The protein below binds the small molecule below.
Small molecule (SMILES): O=C(O)CCCCC1CCCCC1

Binding-site contacts:
Ligand atom C18 contacts residue LEU76 of chain 1.A at 4.3 Å (hydrophobic).
Ligand atom C13 contacts residue TRP1 of chain 1.D at 3.6 Å (hydrophobic).
Ligand atom C14 contacts residue TRP1 of chain 1.D at 3.9 Å (hydrophobic).
Ligand atom C21 contacts residue PRO330 of chain 1.A at 3.8 Å (hydrophobic).
Ligand atom C16 contacts residue LEU438 of chain 1.A at 4.2 Å (hydrophobic).
Ligand atom C21 contacts residue LEU438 of chain 1.A at 3.5 Å (hydrophobic).
Ligand atom C18 contacts residue SER73 of chain 1.A at 4.1 Å.
Ligand atom C15 contacts residue ALA331 of chain 1.A at 4.2 Å (hydrophobic).
Ligand atom C17 contacts residue SER73 of chain 1.A at 4.2 Å.
Ligand atom C15 contacts residue VAL27 of chain 1.A at 4.0 Å (hydrophobic).
Ligand atom C13 contacts residue VAL27 of chain 1.A at 4.2 Å (hydrophobic).
Ligand atom C contacts residue TYR52 of chain 1.A at 3.2 Å (hydrophobic).
Ligand atom C12 contacts residue LEU30 of chain 1.A at 4.2 Å (hydrophobic).
Ligand atom C13 contacts residue LEU30 of chain 1.A at 4.3 Å (hydrophobic).
Ligand atom C20 contacts residue LEU438 of chain 1.A at 3.7 Å (hydrophobic).
Ligand atom C12 contacts residue TYR52 of chain 1.A at 4.1 Å (hydrophobic).
Ligand atom C16 contacts residue ALA331 of chain 1.A at 4.5 Å (hydrophobic).
Ligand atom C21 contacts residue ALA331 of chain 1.A at 4.0 Å (hydrophobic).
Ligand atom C17 contacts residue ALA75 of chain 1.A at 4.4 Å (hydrophobic).
Ligand atom O contacts residue TRP1 of chain 1.D at 2.3 Å (h-bond).
Ligand atom O contacts residue LEU30 of chain 1.A at 4.0 Å.
Ligand atom C20 contacts residue PRO330 of chain 1.A at 3.9 Å (hydrophobic).
Ligand atom O contacts residue MET355 of chain 1.A at 3.7 Å.
Ligand atom C19 contacts residue ALA331 of chain 1.A at 3.6 Å (hydrophobic).
Ligand atom C contacts residue TRP1 of chain 1.D at 1.3 Å (hydrophobic).
Ligand atom C18 contacts residue ALA75 of chain 1.A at 4.3 Å (hydrophobic).
Ligand atom C20 contacts residue ALA331 of chain 1.A at 4.0 Å (hydrophobic).
Ligand atom C12 contacts residue TRP1 of chain 1.D at 2.4 Å (hydrophobic).
Ligand atom O contacts residue TYR52 of chain 1.A at 2.7 Å (h-bond).
Ligand atom C12 contacts residue LEU21 of chain 1.A at 4.2 Å (hydrophobic).
Ligand atom C13 contacts residue PRO26 of chain 1.A at 4.4 Å (hydrophobic).

Sequence of chain 1.A:
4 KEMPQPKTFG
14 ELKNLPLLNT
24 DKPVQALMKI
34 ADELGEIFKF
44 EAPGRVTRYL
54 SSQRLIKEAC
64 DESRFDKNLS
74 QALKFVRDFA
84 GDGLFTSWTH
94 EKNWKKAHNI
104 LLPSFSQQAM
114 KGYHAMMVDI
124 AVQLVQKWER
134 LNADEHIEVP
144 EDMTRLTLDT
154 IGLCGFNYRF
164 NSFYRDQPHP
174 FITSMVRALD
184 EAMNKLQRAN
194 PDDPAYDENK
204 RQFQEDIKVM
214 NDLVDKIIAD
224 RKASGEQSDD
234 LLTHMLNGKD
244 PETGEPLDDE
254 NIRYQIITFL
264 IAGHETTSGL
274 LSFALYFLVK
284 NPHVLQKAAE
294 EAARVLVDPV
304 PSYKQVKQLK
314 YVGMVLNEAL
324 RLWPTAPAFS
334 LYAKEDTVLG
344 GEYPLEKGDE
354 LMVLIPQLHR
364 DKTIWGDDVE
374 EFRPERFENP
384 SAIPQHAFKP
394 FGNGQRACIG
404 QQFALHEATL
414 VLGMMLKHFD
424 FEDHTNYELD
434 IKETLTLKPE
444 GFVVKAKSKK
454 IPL